This small molecule binds to this protein.
Small molecule (SMILES): CC(=O)N[C@@H]1[C@@H](O)[C@H](O)[C@@H](CO)O[C@H]1O

Sequence of chain 33.B:
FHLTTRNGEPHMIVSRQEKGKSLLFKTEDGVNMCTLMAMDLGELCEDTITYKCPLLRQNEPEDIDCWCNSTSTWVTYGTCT

Binding-site contacts:
Ligand atom C6 contacts residue LEU24 of chain 33.B at 4.5 Å (hydrophobic).
Ligand atom O1 contacts residue VAL31 of chain 33.B at 3.4 Å (h-bond).
Ligand atom C1 contacts residue VAL31 of chain 33.B at 4.3 Å (hydrophobic).
Ligand atom C6 contacts residue ASN69 of chain 33.B at 4.4 Å.
Ligand atom C6 contacts residue NAG1 of chain 33.R at 4.3 Å.
Ligand atom O1 contacts residue MET33 of chain 33.B at 3.9 Å.
Ligand atom C8 contacts residue ARG57 of chain 33.B at 4.2 Å.
Ligand atom C8 contacts residue ASN69 of chain 33.B at 3.4 Å.
Ligand atom C8 contacts residue SER70 of chain 33.B at 3.7 Å.
Ligand atom C3 contacts residue VAL31 of chain 33.B at 3.0 Å (hydrophobic).
Ligand atom C1 contacts residue ASN69 of chain 33.B at 2.7 Å.
Ligand atom C3 contacts residue NAG1 of chain 33.R at 3.7 Å.
Ligand atom C2 contacts residue VAL31 of chain 33.B at 4.0 Å (hydrophobic).
Ligand atom C2 contacts residue ASN69 of chain 33.B at 4.2 Å.
Ligand atom O4 contacts residue NAG1 of chain 33.R at 3.0 Å.
Ligand atom C4 contacts residue VAL31 of chain 33.B at 3.8 Å (hydrophobic).
Ligand atom O3 contacts residue NAG1 of chain 33.R at 2.6 Å (h-bond).
Ligand atom C5 contacts residue VAL31 of chain 33.B at 4.2 Å (hydrophobic).
Ligand atom O3 contacts residue VAL31 of chain 33.B at 3.6 Å.
Ligand atom O6 contacts residue NAG1 of chain 33.R at 3.0 Å.
Ligand atom O1 contacts residue ASN69 of chain 33.B at 2.1 Å (h-bond).
Ligand atom C7 contacts residue SER70 of chain 33.B at 4.4 Å.
Ligand atom O5 contacts residue MET33 of chain 33.B at 4.2 Å.
Ligand atom C6 contacts residue MET33 of chain 33.B at 3.5 Å (hydrophobic).
Ligand atom O1 contacts residue SER70 of chain 33.B at 4.2 Å.
Ligand atom C5 contacts residue MET33 of chain 33.B at 3.7 Å (hydrophobic).
Ligand atom O5 contacts residue ASN69 of chain 33.B at 2.8 Å (h-bond).
Ligand atom C4 contacts residue NAG1 of chain 33.R at 3.2 Å.
Ligand atom N2 contacts residue VAL31 of chain 33.B at 4.0 Å.
Ligand atom C5 contacts residue ASN69 of chain 33.B at 3.7 Å.
Ligand atom C7 contacts residue ASN69 of chain 33.B at 3.8 Å.
Ligand atom O7 contacts residue ASN69 of chain 33.B at 3.8 Å.
Ligand atom N2 contacts residue ASN69 of chain 33.B at 4.3 Å.
Ligand atom O4 contacts residue VAL31 of chain 33.B at 3.3 Å.
Ligand atom C5 contacts residue NAG1 of chain 33.R at 4.3 Å.